Binding-site contacts:
Ligand atom C6 contacts residue VAL254 of chain 1.B at 4.4 Å (hydrophobic).
Ligand atom C2 contacts residue ALA209 of chain 1.B at 3.1 Å (hydrophobic).
Ligand atom C6 contacts residue THR213 of chain 1.B at 4.2 Å.
Ligand atom C11 contacts residue ALA209 of chain 1.B at 4.2 Å (hydrophobic).
Ligand atom C8 contacts residue LEU155 of chain 1.B at 4.3 Å (hydrophobic).
Ligand atom C8 contacts residue VAL254 of chain 1.B at 4.1 Å (hydrophobic).
Ligand atom N3 contacts residue ALA209 of chain 1.B at 4.3 Å.
Ligand atom C2 contacts residue GLY210 of chain 1.B at 3.9 Å.
Ligand atom C5 contacts residue ALA209 of chain 1.B at 3.9 Å (hydrophobic).
Ligand atom N3 contacts residue HEM1 of chain 1.H at 2.1 Å.
Ligand atom C8 contacts residue LEU354 of chain 1.B at 4.4 Å (hydrophobic).
Ligand atom C11 contacts residue LEU354 of chain 1.B at 4.4 Å (hydrophobic).
Ligand atom N1 contacts residue GLY210 of chain 1.B at 4.2 Å.
Ligand atom C9 contacts residue ALA152 of chain 1.B at 3.8 Å (hydrophobic).
Ligand atom C7 contacts residue VAL254 of chain 1.B at 4.1 Å (hydrophobic).
Ligand atom C5 contacts residue THR213 of chain 1.B at 4.0 Å.
Ligand atom N1 contacts residue ALA209 of chain 1.B at 2.6 Å (h-bond).
Ligand atom C5 contacts residue HEM1 of chain 1.H at 4.2 Å.
Ligand atom C8 contacts residue VAL353 of chain 1.B at 4.3 Å (hydrophobic).
Ligand atom C2 contacts residue HEM1 of chain 1.H at 3.0 Å.
Ligand atom C9 contacts residue LEU354 of chain 1.B at 3.9 Å (hydrophobic).
Ligand atom C10 contacts residue GLY156 of chain 1.B at 4.1 Å.
Ligand atom N1 contacts residue HEM1 of chain 1.H at 4.2 Å.
Ligand atom C9 contacts residue GLY156 of chain 1.B at 3.6 Å.
Ligand atom C11 contacts residue LEU155 of chain 1.B at 4.2 Å (hydrophobic).
Ligand atom C11 contacts residue ALA152 of chain 1.B at 4.4 Å (hydrophobic).
Ligand atom C9 contacts residue VAL353 of chain 1.B at 3.9 Å (hydrophobic).
Ligand atom C10 contacts residue LEU354 of chain 1.B at 3.9 Å (hydrophobic).
Ligand atom C11 contacts residue THR213 of chain 1.B at 4.2 Å.
Ligand atom C10 contacts residue LEU155 of chain 1.B at 3.9 Å (hydrophobic).
Ligand atom C10 contacts residue ALA152 of chain 1.B at 3.2 Å (hydrophobic).
Ligand atom C2 contacts residue THR213 of chain 1.B at 3.8 Å.
Ligand atom C9 contacts residue LEU155 of chain 1.B at 3.9 Å (hydrophobic).
Ligand atom C8 contacts residue GLY156 of chain 1.B at 4.4 Å.
Ligand atom C4 contacts residue HEM1 of chain 1.H at 3.1 Å.
Ligand atom N1 contacts residue THR213 of chain 1.B at 3.8 Å.
Ligand atom N3 contacts residue THR213 of chain 1.B at 4.5 Å.

The small molecule below binds the protein below.
Small molecule (SMILES): c1ccc(-c2cnc[nH]2)cc1

Sequence of chain 1.B:
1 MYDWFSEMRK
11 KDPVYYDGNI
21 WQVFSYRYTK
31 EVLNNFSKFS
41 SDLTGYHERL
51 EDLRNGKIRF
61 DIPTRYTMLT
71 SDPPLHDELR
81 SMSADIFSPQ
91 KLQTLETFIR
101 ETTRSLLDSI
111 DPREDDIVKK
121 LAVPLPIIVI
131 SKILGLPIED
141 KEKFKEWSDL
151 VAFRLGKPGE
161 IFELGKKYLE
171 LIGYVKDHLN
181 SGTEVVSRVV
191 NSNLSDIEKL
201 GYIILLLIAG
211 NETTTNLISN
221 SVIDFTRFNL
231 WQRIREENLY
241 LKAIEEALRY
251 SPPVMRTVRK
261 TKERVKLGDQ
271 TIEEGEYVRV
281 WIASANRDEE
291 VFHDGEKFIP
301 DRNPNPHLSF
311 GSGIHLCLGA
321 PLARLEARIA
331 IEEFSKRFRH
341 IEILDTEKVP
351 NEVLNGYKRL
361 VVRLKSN